Sequence of chain 7.A:
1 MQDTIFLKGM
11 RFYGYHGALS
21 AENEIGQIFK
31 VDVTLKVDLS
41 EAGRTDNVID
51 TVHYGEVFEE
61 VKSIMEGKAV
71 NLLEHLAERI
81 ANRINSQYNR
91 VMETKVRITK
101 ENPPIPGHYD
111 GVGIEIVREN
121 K

Binding-site contacts:
Ligand atom N11 contacts residue LEU72 of chain 6.A at 4.1 Å.
Ligand atom N10 contacts residue GLU74 of chain 6.A at 3.1 Å (salt-bridge).
Ligand atom N11 contacts residue GLU74 of chain 6.A at 3.3 Å (salt-bridge).
Ligand atom O13 contacts residue GLU74 of chain 6.A at 3.9 Å.
Ligand atom C2 contacts residue GLU22 of chain 6.A at 3.0 Å.
Ligand atom O5 contacts residue ALA18 of chain 6.A at 3.3 Å (h-bond).
Ligand atom C12 contacts residue LEU72 of chain 6.A at 3.7 Å (hydrophobic).
Ligand atom C4 contacts residue ALA18 of chain 6.A at 3.7 Å (hydrophobic).
Ligand atom C2 contacts residue LEU19 of chain 6.A at 4.1 Å (hydrophobic).
Ligand atom C6 contacts residue TYR54 of chain 7.A at 3.6 Å (hydrophobic).
Ligand atom C12 contacts residue GLU74 of chain 6.A at 4.1 Å.
Ligand atom O5 contacts residue LYS100 of chain 6.A at 3.3 Å (salt-bridge).
Ligand atom C12 contacts residue TYR54 of chain 7.A at 3.4 Å (hydrophobic).
Ligand atom C1 contacts residue HIS53 of chain 7.A at 3.6 Å.
Ligand atom O13 contacts residue LEU72 of chain 6.A at 3.4 Å.
Ligand atom N10 contacts residue THR51 of chain 7.A at 3.6 Å (h-bond).
Ligand atom C9 contacts residue TYR54 of chain 7.A at 3.3 Å (hydrophobic).
Ligand atom O5 contacts residue GLY17 of chain 6.A at 4.0 Å.
Ligand atom C2 contacts residue ALA18 of chain 6.A at 3.4 Å (hydrophobic).
Ligand atom C1 contacts residue ALA18 of chain 6.A at 4.1 Å (hydrophobic).
Ligand atom N8 contacts residue HIS53 of chain 7.A at 3.5 Å.
Ligand atom O13 contacts residue ASN71 of chain 6.A at 3.8 Å.
Ligand atom C9 contacts residue GLU74 of chain 6.A at 3.8 Å.
Ligand atom O13 contacts residue TYR54 of chain 7.A at 3.7 Å.
Ligand atom C4 contacts residue LYS100 of chain 6.A at 4.2 Å.
Ligand atom N10 contacts residue ILE5 of chain 7.A at 4.2 Å.
Ligand atom O5 contacts residue ASN71 of chain 6.A at 3.6 Å.
Ligand atom N8 contacts residue TYR54 of chain 7.A at 3.4 Å.
Ligand atom O3 contacts residue ALA18 of chain 6.A at 3.6 Å.
Ligand atom C7 contacts residue TYR54 of chain 7.A at 3.4 Å (hydrophobic).
Ligand atom C9 contacts residue VAL52 of chain 7.A at 3.9 Å (hydrophobic).
Ligand atom N10 contacts residue VAL52 of chain 7.A at 3.0 Å (h-bond).
Ligand atom N8 contacts residue VAL52 of chain 7.A at 3.9 Å.
Ligand atom C1 contacts residue GLU22 of chain 6.A at 3.5 Å.
Ligand atom C2 contacts residue HIS53 of chain 7.A at 4.2 Å.
Ligand atom N11 contacts residue TYR54 of chain 7.A at 3.1 Å (h-bond).
Ligand atom N10 contacts residue TYR54 of chain 7.A at 3.4 Å.
Ligand atom C7 contacts residue HIS53 of chain 7.A at 3.2 Å.
Ligand atom O3 contacts residue HIS53 of chain 7.A at 3.4 Å.
Ligand atom O13 contacts residue LEU73 of chain 6.A at 3.1 Å (h-bond).

This small molecule binds to this protein.
Small molecule (SMILES): CCOC(=O)c1cnc(N)nc1O

Sequence of chain 6.A:
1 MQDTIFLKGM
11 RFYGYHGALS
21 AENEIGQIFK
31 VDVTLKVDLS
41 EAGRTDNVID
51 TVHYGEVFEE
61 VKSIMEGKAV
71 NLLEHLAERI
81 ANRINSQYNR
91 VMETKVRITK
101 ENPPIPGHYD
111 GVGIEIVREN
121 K